Sequence of chain 4.A:
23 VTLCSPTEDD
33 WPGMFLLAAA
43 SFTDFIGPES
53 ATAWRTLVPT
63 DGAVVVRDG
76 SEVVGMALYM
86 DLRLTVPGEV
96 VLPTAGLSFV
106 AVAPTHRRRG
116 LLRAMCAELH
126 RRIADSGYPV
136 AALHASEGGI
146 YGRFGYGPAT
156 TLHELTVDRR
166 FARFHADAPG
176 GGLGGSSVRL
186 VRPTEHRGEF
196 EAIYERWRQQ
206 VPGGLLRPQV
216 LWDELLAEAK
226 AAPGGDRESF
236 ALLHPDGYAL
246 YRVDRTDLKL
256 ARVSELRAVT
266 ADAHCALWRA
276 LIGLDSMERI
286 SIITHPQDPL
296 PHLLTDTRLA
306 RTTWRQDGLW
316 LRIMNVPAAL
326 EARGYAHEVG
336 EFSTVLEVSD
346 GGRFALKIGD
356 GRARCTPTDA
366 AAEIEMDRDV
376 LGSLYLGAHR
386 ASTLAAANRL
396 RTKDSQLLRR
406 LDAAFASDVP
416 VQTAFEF

Binding-site contacts:
Ligand atom C10 contacts residue PHE47 of chain 4.A at 3.5 Å (hydrophobic).
Ligand atom C2 contacts residue VAL60 of chain 4.A at 4.1 Å (hydrophobic).
Ligand atom C8 contacts residue PHE47 of chain 4.A at 4.0 Å (hydrophobic).
Ligand atom C6 contacts residue TRP56 of chain 4.A at 4.0 Å (hydrophobic).
Ligand atom C1 contacts residue PHE104 of chain 4.A at 4.0 Å (hydrophobic).
Ligand atom C9 contacts residue ASP46 of chain 4.A at 3.9 Å.
Ligand atom CL1 contacts residue ALA53 of chain 4.A at 3.6 Å.
Ligand atom CL1 contacts residue ARG57 of chain 4.A at 3.7 Å.
Ligand atom C19 contacts residue PHE422 of chain 4.A at 3.1 Å (hydrophobic).
Ligand atom C1 contacts residue TRP56 of chain 4.A at 3.8 Å (hydrophobic).
Ligand atom CL1 contacts residue TRP33 of chain 4.A at 3.6 Å.
Ligand atom C20 contacts residue ALA53 of chain 4.A at 3.6 Å (hydrophobic).
Ligand atom C2 contacts residue TRP56 of chain 4.A at 3.8 Å (hydrophobic).
Ligand atom C2 contacts residue LEU83 of chain 4.A at 3.7 Å (hydrophobic).
Ligand atom C6 contacts residue PHE104 of chain 4.A at 3.9 Å (hydrophobic).
Ligand atom C4 contacts residue SER103 of chain 4.A at 3.2 Å.
Ligand atom O1 contacts residue PHE104 of chain 4.A at 3.5 Å.
Ligand atom C20 contacts residue TRP56 of chain 4.A at 3.7 Å (hydrophobic).
Ligand atom C8 contacts residue SER52 of chain 4.A at 4.0 Å.
Ligand atom C3 contacts residue LEU83 of chain 4.A at 3.9 Å (hydrophobic).
Ligand atom C18 contacts residue TRP56 of chain 4.A at 3.4 Å (hydrophobic).
Ligand atom C19 contacts residue SER103 of chain 4.A at 4.0 Å.
Ligand atom C5 contacts residue TRP56 of chain 4.A at 3.6 Å (hydrophobic).
Ligand atom C10 contacts residue ASP46 of chain 4.A at 3.2 Å.
Ligand atom C5 contacts residue PHE104 of chain 4.A at 3.6 Å (hydrophobic).
Ligand atom C3 contacts residue SER103 of chain 4.A at 3.4 Å.
Ligand atom C14 contacts residue PHE422 of chain 4.A at 3.4 Å (hydrophobic).
Ligand atom C3 contacts residue TRP56 of chain 4.A at 3.7 Å (hydrophobic).
Ligand atom C13 contacts residue PHE44 of chain 4.A at 3.9 Å (hydrophobic).
Ligand atom C11 contacts residue PHE44 of chain 4.A at 3.8 Å (hydrophobic).
Ligand atom CL1 contacts residue LEU83 of chain 4.A at 4.0 Å.
Ligand atom C4 contacts residue TRP56 of chain 4.A at 3.6 Å (hydrophobic).
Ligand atom C3 contacts residue MET85 of chain 4.A at 3.7 Å (hydrophobic).
Ligand atom C20 contacts residue PHE104 of chain 4.A at 3.4 Å (hydrophobic).
Ligand atom C11 contacts residue ASP46 of chain 4.A at 3.9 Å.
Ligand atom C15 contacts residue PHE422 of chain 4.A at 3.4 Å (hydrophobic).
Ligand atom C17 contacts residue TRP56 of chain 4.A at 3.4 Å (hydrophobic).
Ligand atom C1 contacts residue ALA53 of chain 4.A at 4.1 Å (hydrophobic).
Ligand atom C9 contacts residue PHE47 of chain 4.A at 4.0 Å (hydrophobic).
Ligand atom C18 contacts residue PHE422 of chain 4.A at 4.0 Å (hydrophobic).

A small-molecule ligand and the protein it binds are described below.
Small molecule (SMILES): Clc1cccc(COc2ccccc2CNCc2cccnc2)c1